Binding-site contacts:
Ligand atom CAG contacts residue GLN36 of chain 1.A at 4.2 Å.
Ligand atom CAO contacts residue TYR53 of chain 1.A at 4.2 Å (hydrophobic).
Ligand atom CAV contacts residue TRP145 of chain 1.E at 4.2 Å (hydrophobic).
Ligand atom CAO contacts residue SER165 of chain 1.A at 4.0 Å.
Ligand atom CAE contacts residue GLN36 of chain 1.A at 3.8 Å.
Ligand atom CAX contacts residue SER165 of chain 1.A at 4.3 Å.
Ligand atom CAF contacts residue TYR193 of chain 1.E at 4.2 Å (hydrophobic).
Ligand atom CAJ contacts residue TYR186 of chain 1.E at 3.6 Å (hydrophobic).
Ligand atom CAF contacts residue TYR91 of chain 1.E at 3.9 Å (hydrophobic).
Ligand atom CAQ contacts residue TRP145 of chain 1.E at 3.7 Å (hydrophobic).
Ligand atom CAR contacts residue TRP145 of chain 1.E at 3.5 Å (hydrophobic).
Ligand atom CAR contacts residue ILE116 of chain 1.A at 3.6 Å (hydrophobic).
Ligand atom CAP contacts residue TYR53 of chain 1.A at 3.4 Å (hydrophobic).
Ligand atom CAM contacts residue TYR91 of chain 1.E at 3.7 Å (hydrophobic).
Ligand atom CAD contacts residue TYR186 of chain 1.E at 3.8 Å (hydrophobic).
Ligand atom NBE contacts residue TRP145 of chain 1.E at 3.1 Å (h-bond).
Ligand atom CAV contacts residue ILE116 of chain 1.A at 3.4 Å (hydrophobic).
Ligand atom CAG contacts residue TYR91 of chain 1.E at 3.7 Å (hydrophobic).
Ligand atom CAT contacts residue TRP145 of chain 1.E at 3.3 Å (hydrophobic).
Ligand atom CAI contacts residue TRP145 of chain 1.E at 4.0 Å (hydrophobic).
Ligand atom CAK contacts residue SER165 of chain 1.A at 3.6 Å.
Ligand atom CAB contacts residue MET114 of chain 1.A at 3.3 Å (hydrophobic).
Ligand atom CAB contacts residue ILE116 of chain 1.A at 3.4 Å (hydrophobic).
Ligand atom CAK contacts residue TYR53 of chain 1.A at 3.5 Å (hydrophobic).
Ligand atom CAS contacts residue TYR193 of chain 1.E at 3.8 Å (hydrophobic).
Ligand atom CAI contacts residue VAL146 of chain 1.E at 4.1 Å (hydrophobic).
Ligand atom CAH contacts residue ILE116 of chain 1.A at 2.7 Å (hydrophobic).
Ligand atom CAX contacts residue TYR53 of chain 1.A at 4.1 Å (hydrophobic).
Ligand atom CAT contacts residue SER144 of chain 1.E at 4.2 Å.
Ligand atom CAF contacts residue ASP195 of chain 1.E at 4.2 Å.
Ligand atom CAG contacts residue TRP145 of chain 1.E at 3.9 Å (hydrophobic).
Ligand atom CBC contacts residue TRP145 of chain 1.E at 3.0 Å (hydrophobic).
Ligand atom CAA contacts residue MET114 of chain 1.A at 3.8 Å (hydrophobic).
Ligand atom CAL contacts residue TYR91 of chain 1.E at 3.4 Å (hydrophobic).
Ligand atom CAC contacts residue VAL106 of chain 1.A at 3.8 Å (hydrophobic).
Ligand atom CAM contacts residue TRP145 of chain 1.E at 3.6 Å (hydrophobic).
Ligand atom CAE contacts residue TYR53 of chain 1.A at 3.6 Å (hydrophobic).
Ligand atom CAG contacts residue TYR53 of chain 1.A at 4.3 Å (hydrophobic).
Ligand atom CAY contacts residue TYR91 of chain 1.E at 4.3 Å (hydrophobic).
Ligand atom CAQ contacts residue TYR53 of chain 1.A at 4.0 Å (hydrophobic).

Sequence of chain 1.E:
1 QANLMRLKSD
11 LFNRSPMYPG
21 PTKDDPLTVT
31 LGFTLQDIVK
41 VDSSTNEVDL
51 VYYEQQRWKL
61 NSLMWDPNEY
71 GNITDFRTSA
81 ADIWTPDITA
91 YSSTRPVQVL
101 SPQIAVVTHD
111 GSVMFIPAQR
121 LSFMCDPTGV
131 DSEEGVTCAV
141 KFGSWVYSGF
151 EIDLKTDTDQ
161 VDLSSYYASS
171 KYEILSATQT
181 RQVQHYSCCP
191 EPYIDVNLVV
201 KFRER

Sequence of chain 1.A:
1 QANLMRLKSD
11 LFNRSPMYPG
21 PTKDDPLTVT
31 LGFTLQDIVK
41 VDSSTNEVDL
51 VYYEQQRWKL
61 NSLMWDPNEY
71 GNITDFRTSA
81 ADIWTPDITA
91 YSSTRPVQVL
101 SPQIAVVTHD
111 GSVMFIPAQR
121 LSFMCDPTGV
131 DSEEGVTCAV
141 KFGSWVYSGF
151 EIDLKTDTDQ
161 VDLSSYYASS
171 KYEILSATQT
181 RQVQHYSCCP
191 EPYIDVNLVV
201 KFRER

This protein binds this small molecule.
Small molecule (SMILES): c1ccc(C[NH+]2[C@@H]3CC[C@H]2CC(OC2c4ccccc4CCc4ccccc42)C3)cc1